Binding-site contacts:
Ligand atom C3' contacts residue DA4 of chain 36.D at 3.3 Å.
Ligand atom C4' contacts residue DA4 of chain 36.D at 4.3 Å.
Ligand atom O3' contacts residue DA4 of chain 36.D at 4.2 Å.
Ligand atom OP2 contacts residue DA4 of chain 36.D at 3.6 Å.
Ligand atom OP1 contacts residue DA4 of chain 36.D at 2.2 Å.
Ligand atom C5' contacts residue DA4 of chain 36.D at 4.0 Å.
Ligand atom P contacts residue DA4 of chain 36.D at 3.2 Å.
Ligand atom O5' contacts residue DA4 of chain 36.D at 4.0 Å.
Ligand atom C2' contacts residue DA4 of chain 36.D at 3.5 Å.

The protein below binds the small molecule below.
Small molecule (SMILES): Nc1ccn([C@H]2C[C@H](O)[C@@H](COP(=O)(O)O)O2)c(=O)n1